The small molecule below binds the protein below.
Small molecule (SMILES): CC(C)C[C@@H]1NC(=O)[C@H](C)NC(=O)[C@]2(CCCCC/C=C/C[C@](C)(C(=O)N[C@H](C(=O)N[C@H](C=O)CC(N)=O)C(C)C)NC(=O)[C@H](CCC(N)=O)NC1=O)CCCCCCCC[C@](C)(NC(=O)[C@H](CCC(N)=O)NC(=O)[C@@H](N)CC(N)=O)C(=O)N[C@@H](CCCN=C(N)N)C(=O)N[C@@H](C)C(=O)N[C@@H](CCC(N)=O)C(=O)N2

Binding-site contacts:
Ligand atom NH2 contacts residue THR17 of chain 1.Y at 4.0 Å.
Ligand atom ND2 contacts residue NH21 of chain 1.NB at 4.0 Å.
Ligand atom CB contacts residue GLU18 of chain 1.Y at 4.2 Å.
Ligand atom C contacts residue NH21 of chain 1.NB at 4.0 Å.
Ligand atom CG2 contacts residue ILE22 of chain 1.Y at 4.1 Å (hydrophobic).
Ligand atom CD2 contacts residue ASN33 of chain 1.Y at 4.1 Å.
Ligand atom O contacts residue GLU18 of chain 1.Y at 3.8 Å.
Ligand atom CD1 contacts residue ASN33 of chain 1.Y at 4.2 Å.
Ligand atom CG1 contacts residue LEU26 of chain 1.Y at 3.5 Å (hydrophobic).
Ligand atom O contacts residue NH21 of chain 1.NB at 1.9 Å (h-bond).
Ligand atom NH2 contacts residue GLU18 of chain 1.Y at 3.2 Å (salt-bridge).
Ligand atom CA contacts residue LYS30 of chain 1.Y at 4.1 Å.
Ligand atom CA contacts residue NH21 of chain 1.NB at 4.1 Å.
Ligand atom O contacts residue NH21 of chain 1.NB at 3.2 Å (h-bond).
Ligand atom CD2 contacts residue ILE22 of chain 1.Y at 4.0 Å (hydrophobic).
Ligand atom C contacts residue GLU18 of chain 1.Y at 4.0 Å.
Ligand atom CB contacts residue LYS30 of chain 1.Y at 4.0 Å.
Ligand atom CG contacts residue NH21 of chain 1.NB at 3.0 Å.
Ligand atom O contacts residue GLU18 of chain 1.Y at 3.4 Å (salt-bridge).
Ligand atom NH2 contacts residue VAL16 of chain 1.Y at 3.8 Å.
Ligand atom N contacts residue GLU18 of chain 1.Y at 3.8 Å.
Ligand atom NH1 contacts residue GLU18 of chain 1.Y at 2.7 Å (salt-bridge).
Ligand atom CZ contacts residue GLU18 of chain 1.Y at 2.8 Å.
Ligand atom CD1 contacts residue LEU34 of chain 1.Y at 4.1 Å (hydrophobic).
Ligand atom C contacts residue NH21 of chain 1.NB at 1.4 Å.
Ligand atom OD1 contacts residue NH21 of chain 1.NB at 2.6 Å (h-bond).
Ligand atom CA contacts residue NH21 of chain 1.NB at 2.8 Å.
Ligand atom CB contacts residue NH21 of chain 1.NB at 3.4 Å.
Ligand atom CG1 contacts residue LYS30 of chain 1.Y at 3.7 Å.
Ligand atom CB contacts residue GLY19 of chain 1.Y at 4.2 Å.
Ligand atom CB contacts residue GLU18 of chain 1.Y at 3.6 Å.
Ligand atom CG2 contacts residue LEU26 of chain 1.Y at 4.0 Å (hydrophobic).
Ligand atom N contacts residue NH21 of chain 1.NB at 3.7 Å.
Ligand atom CA contacts residue GLU18 of chain 1.Y at 3.8 Å.
Ligand atom CD2 contacts residue THR32 of chain 1.Y at 4.2 Å.
Ligand atom NE contacts residue GLU18 of chain 1.Y at 3.4 Å (salt-bridge).
Ligand atom CB contacts residue LEU34 of chain 1.Y at 4.0 Å (hydrophobic).
Ligand atom CD contacts residue GLU18 of chain 1.Y at 3.7 Å.
Ligand atom CD2 contacts residue VAL31 of chain 1.Y at 3.6 Å (hydrophobic).
Ligand atom CG contacts residue GLU18 of chain 1.Y at 4.2 Å.

Sequence of chain 1.Y:
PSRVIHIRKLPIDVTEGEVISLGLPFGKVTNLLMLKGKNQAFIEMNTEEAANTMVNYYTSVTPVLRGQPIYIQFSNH